Sequence of chain 1.A:
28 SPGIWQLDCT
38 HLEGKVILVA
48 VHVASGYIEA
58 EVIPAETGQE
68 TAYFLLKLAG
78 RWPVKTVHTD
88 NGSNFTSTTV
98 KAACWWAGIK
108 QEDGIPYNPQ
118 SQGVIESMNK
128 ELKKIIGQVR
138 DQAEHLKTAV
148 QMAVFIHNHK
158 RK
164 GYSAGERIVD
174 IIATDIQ

Binding-site contacts:
Ligand atom C16 contacts residue HIS142 of chain 1.A at 3.9 Å.
Ligand atom C4 contacts residue ALA100 of chain 1.B at 4.2 Å (hydrophobic).
Ligand atom O19 contacts residue THR96 of chain 1.B at 4.2 Å.
Ligand atom O20 contacts residue ALA140 of chain 1.A at 3.7 Å.
Ligand atom C12 contacts residue ALA99 of chain 1.B at 4.2 Å (hydrophobic).
Ligand atom C14 contacts residue THR96 of chain 1.B at 4.2 Å.
Ligand atom C14 contacts residue ALA99 of chain 1.B at 3.3 Å (hydrophobic).
Ligand atom C1 contacts residue LEU73 of chain 1.B at 3.7 Å (hydrophobic).
Ligand atom C2 contacts residue ALA100 of chain 1.B at 3.8 Å (hydrophobic).
Ligand atom C7 contacts residue MET149 of chain 1.A at 3.9 Å (hydrophobic).
Ligand atom O18 contacts residue ALA140 of chain 1.A at 4.2 Å.
Ligand atom C1 contacts residue THR145 of chain 1.A at 4.1 Å.
Ligand atom C2 contacts residue LEU73 of chain 1.B at 4.1 Å (hydrophobic).
Ligand atom C2 contacts residue TRP103 of chain 1.B at 4.1 Å (hydrophobic).
Ligand atom C6 contacts residue GLN66 of chain 1.B at 4.2 Å.
Ligand atom C2 contacts residue MET149 of chain 1.A at 3.7 Å (hydrophobic).
Ligand atom O18 contacts residue THR145 of chain 1.A at 2.7 Å (h-bond).
Ligand atom O20 contacts residue HIS142 of chain 1.A at 3.9 Å.
Ligand atom C4 contacts residue THR145 of chain 1.A at 4.2 Å.
Ligand atom O18 contacts residue HIS142 of chain 1.A at 3.0 Å (h-bond).
Ligand atom C3 contacts residue GLN66 of chain 1.B at 3.6 Å.
Ligand atom N17 contacts residue ALA100 of chain 1.B at 4.1 Å.
Ligand atom C16 contacts residue THR145 of chain 1.A at 3.4 Å.
Ligand atom C7 contacts residue ALA100 of chain 1.B at 3.6 Å (hydrophobic).
Ligand atom C16 contacts residue ALA140 of chain 1.A at 4.2 Å (hydrophobic).
Ligand atom C3 contacts residue THR145 of chain 1.A at 4.2 Å.
Ligand atom O20 contacts residue GLU141 of chain 1.A at 2.8 Å (salt-bridge).
Ligand atom C11 contacts residue THR145 of chain 1.A at 3.5 Å.
Ligand atom C6 contacts residue THR145 of chain 1.A at 3.3 Å.
Ligand atom C5 contacts residue ALA69 of chain 1.B at 4.1 Å (hydrophobic).
Ligand atom N17 contacts residue ALA99 of chain 1.B at 3.3 Å.
Ligand atom C15 contacts residue THR96 of chain 1.B at 4.1 Å.
Ligand atom C5 contacts residue GLN66 of chain 1.B at 3.8 Å.
Ligand atom C1 contacts residue ALA100 of chain 1.B at 3.9 Å (hydrophobic).
Ligand atom C7 contacts residue TRP103 of chain 1.B at 3.7 Å (hydrophobic).
Ligand atom C16 contacts residue GLU141 of chain 1.A at 3.5 Å.
Ligand atom O19 contacts residue ALA99 of chain 1.B at 3.1 Å.
Ligand atom C7 contacts residue ALA99 of chain 1.B at 4.0 Å (hydrophobic).
Ligand atom O18 contacts residue GLU141 of chain 1.A at 3.6 Å (salt-bridge).
Ligand atom C12 contacts residue ALA100 of chain 1.B at 4.0 Å (hydrophobic).

A small-molecule ligand and the protein it binds are described below.
Small molecule (SMILES): O=C1Nc2ccccc2/C1=C\c1cccc(C(=O)O)c1

Sequence of chain 1.B:
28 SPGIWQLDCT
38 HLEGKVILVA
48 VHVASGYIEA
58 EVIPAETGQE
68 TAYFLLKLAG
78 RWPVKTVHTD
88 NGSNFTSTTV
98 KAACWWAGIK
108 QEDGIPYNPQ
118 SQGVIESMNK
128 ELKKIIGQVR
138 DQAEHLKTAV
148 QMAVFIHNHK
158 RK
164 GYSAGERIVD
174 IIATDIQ